Sequence of chain 1.A:
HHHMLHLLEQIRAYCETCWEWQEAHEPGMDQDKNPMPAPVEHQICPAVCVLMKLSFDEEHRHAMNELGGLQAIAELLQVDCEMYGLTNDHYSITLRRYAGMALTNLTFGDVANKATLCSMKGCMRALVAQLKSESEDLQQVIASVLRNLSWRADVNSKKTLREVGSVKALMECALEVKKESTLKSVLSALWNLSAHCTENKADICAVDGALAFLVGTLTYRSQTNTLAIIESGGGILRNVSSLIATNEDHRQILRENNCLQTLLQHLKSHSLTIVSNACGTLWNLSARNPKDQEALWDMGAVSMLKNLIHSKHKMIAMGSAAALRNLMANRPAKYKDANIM

Binding-site contacts:
Ligand atom CB contacts residue MET106 of chain 1.A at 3.4 Å (hydrophobic).
Ligand atom O contacts residue PHE61 of chain 1.A at 3.2 Å.
Ligand atom C contacts residue PHE113 of chain 1.A at 3.5 Å (hydrophobic).
Ligand atom CB contacts residue ASN110 of chain 1.A at 3.5 Å.
Ligand atom O contacts residue ARG152 of chain 1.A at 2.9 Å (salt-bridge).
Ligand atom CD2 contacts residue ASN110 of chain 1.A at 3.6 Å.
Ligand atom CA contacts residue TRP196 of chain 1.A at 3.4 Å (hydrophobic).
Ligand atom O contacts residue THR109 of chain 1.A at 3.5 Å.
Ligand atom CD contacts residue GLY114 of chain 1.A at 3.4 Å.
Ligand atom N contacts residue TRP156 of chain 1.A at 3.4 Å.
Ligand atom CD contacts residue TRP156 of chain 1.A at 3.4 Å (hydrophobic).
Ligand atom CG contacts residue TRP156 of chain 1.A at 3.5 Å (hydrophobic).
Ligand atom CB contacts residue ASN153 of chain 1.A at 3.3 Å.
Ligand atom N contacts residue ASN153 of chain 1.A at 3.0 Å (h-bond).
Ligand atom OE2 contacts residue GLY114 of chain 1.A at 2.9 Å (h-bond).
Ligand atom NE1 contacts residue GLN145 of chain 1.A at 3.3 Å (h-bond).
Ligand atom N contacts residue ASN197 of chain 1.A at 2.8 Å (h-bond).
Ligand atom C contacts residue ARG152 of chain 1.A at 3.7 Å.
Ligand atom C contacts residue ASN153 of chain 1.A at 3.7 Å.
Ligand atom N contacts residue PHE113 of chain 1.A at 3.7 Å.
Ligand atom C contacts residue TRP196 of chain 1.A at 3.5 Å (hydrophobic).
Ligand atom O contacts residue ASN153 of chain 1.A at 2.9 Å (h-bond).
Ligand atom CH3 contacts residue TRP196 of chain 1.A at 3.5 Å (hydrophobic).
Ligand atom OE2 contacts residue TRP156 of chain 1.A at 3.6 Å.
Ligand atom CB contacts residue ASN110 of chain 1.A at 3.6 Å.
Ligand atom O contacts residue MET106 of chain 1.A at 3.4 Å.
Ligand atom O contacts residue ASN197 of chain 1.A at 3.0 Å (h-bond).
Ligand atom O contacts residue TRP196 of chain 1.A at 3.3 Å.
Ligand atom N contacts residue ASN110 of chain 1.A at 2.8 Å (h-bond).
Ligand atom C contacts residue ASN110 of chain 1.A at 3.6 Å.
Ligand atom C contacts residue ASN197 of chain 1.A at 3.3 Å.
Ligand atom C contacts residue MET106 of chain 1.A at 3.6 Å (hydrophobic).
Ligand atom OE2 contacts residue LYS119 of chain 1.A at 2.7 Å (salt-bridge).
Ligand atom CA contacts residue ASN153 of chain 1.A at 3.3 Å.
Ligand atom CZ2 contacts residue GLN145 of chain 1.A at 3.6 Å.
Ligand atom N contacts residue TRP196 of chain 1.A at 3.6 Å.
Ligand atom CA contacts residue ASN110 of chain 1.A at 3.5 Å.
Ligand atom CA contacts residue TRP156 of chain 1.A at 3.5 Å (hydrophobic).
Ligand atom OE1 contacts residue GLY114 of chain 1.A at 3.3 Å (h-bond).
Ligand atom CA contacts residue ASN197 of chain 1.A at 3.3 Å.

The small molecule below binds the protein below.
Small molecule (SMILES): CC(=O)NCC(=O)NCC(=O)N[C@@H](CCC(=O)O)C(=O)N[C@@H](C)C(=O)N[C@@H](CC(C)C)C(=O)N[C@@H](C)C(=O)N[C@@H](CC1=CN=C2CC=CC=C12)C(N)=O